Sequence of chain 1.F:
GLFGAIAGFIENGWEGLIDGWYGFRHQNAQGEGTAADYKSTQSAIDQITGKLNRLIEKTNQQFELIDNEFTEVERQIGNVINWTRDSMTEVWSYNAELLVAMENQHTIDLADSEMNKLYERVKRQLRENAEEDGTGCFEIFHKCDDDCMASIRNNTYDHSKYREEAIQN

Binding-site contacts:
Ligand atom C4 contacts residue ASN82 of chain 1.F at 4.2 Å.
Ligand atom C5 contacts residue ASN82 of chain 1.F at 3.6 Å.
Ligand atom O3 contacts residue GLU72 of chain 1.F at 4.4 Å.
Ligand atom O7 contacts residue ASN79 of chain 1.F at 3.7 Å.
Ligand atom C1 contacts residue ASN82 of chain 1.F at 1.4 Å.
Ligand atom C6 contacts residue ARG295 of chain 1.E at 4.0 Å.
Ligand atom O6 contacts residue SER294 of chain 1.E at 4.3 Å.
Ligand atom C7 contacts residue ARG75 of chain 1.F at 4.3 Å.
Ligand atom C8 contacts residue GLY78 of chain 1.F at 4.1 Å.
Ligand atom O7 contacts residue ARG75 of chain 1.F at 4.3 Å.
Ligand atom O7 contacts residue ASN82 of chain 1.F at 3.7 Å.
Ligand atom C7 contacts residue ASN79 of chain 1.F at 4.1 Å.
Ligand atom N2 contacts residue GLU72 of chain 1.F at 3.8 Å.
Ligand atom N2 contacts residue ASN82 of chain 1.F at 3.1 Å (h-bond).
Ligand atom O7 contacts residue GLU72 of chain 1.F at 4.3 Å.
Ligand atom C8 contacts residue ARG75 of chain 1.F at 3.6 Å.
Ligand atom C7 contacts residue ASN82 of chain 1.F at 3.5 Å.
Ligand atom O5 contacts residue ASN82 of chain 1.F at 2.4 Å (h-bond).
Ligand atom C8 contacts residue ASN79 of chain 1.F at 3.8 Å.
Ligand atom C3 contacts residue ASN82 of chain 1.F at 3.9 Å.
Ligand atom C2 contacts residue ASN82 of chain 1.F at 2.6 Å.
Ligand atom C8 contacts residue GLU72 of chain 1.F at 3.1 Å.
Ligand atom C7 contacts residue GLU72 of chain 1.F at 3.6 Å.

Sequence of chain 1.E:
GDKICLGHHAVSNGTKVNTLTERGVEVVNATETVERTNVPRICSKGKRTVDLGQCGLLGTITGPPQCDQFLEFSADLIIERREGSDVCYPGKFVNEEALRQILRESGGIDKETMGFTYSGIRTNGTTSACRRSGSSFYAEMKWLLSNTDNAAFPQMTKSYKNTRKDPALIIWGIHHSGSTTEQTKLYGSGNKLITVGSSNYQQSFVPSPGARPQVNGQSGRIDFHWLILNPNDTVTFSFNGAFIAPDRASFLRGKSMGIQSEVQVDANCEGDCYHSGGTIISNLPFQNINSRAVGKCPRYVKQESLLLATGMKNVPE

The protein below binds the small molecule below.
Small molecule (SMILES): CC(=O)N[C@@H]1[C@@H](O)[C@H](O)[C@@H](CO)O[C@H]1O